A small-molecule ligand and the protein it binds are described below.
Small molecule (SMILES): O=C(CCCC[C@@H]1SC[C@@H]2NC(=O)N[C@@H]21)N[C@@H]1CCNC1

Binding-site contacts:
Ligand atom O3 contacts residue SER16 of chain 1.C at 2.7 Å (h-bond).
Ligand atom C8 contacts residue TRP68 of chain 1.C at 3.7 Å (hydrophobic).
Ligand atom C13 contacts residue SER101 of chain 1.C at 3.4 Å.
Ligand atom C12 contacts residue SER77 of chain 1.C at 3.7 Å.
Ligand atom C8 contacts residue LEU99 of chain 1.C at 3.8 Å (hydrophobic).
Ligand atom O11 contacts residue GLY37 of chain 1.C at 3.6 Å.
Ligand atom N1 contacts residue LEU14 of chain 1.C at 3.8 Å.
Ligand atom C2 contacts residue TRP109 of chain 1.A at 3.6 Å (hydrophobic).
Ligand atom C10 contacts residue ASN38 of chain 1.C at 3.6 Å.
Ligand atom C1 contacts residue SER77 of chain 1.C at 3.8 Å.
Ligand atom C3 contacts residue SER34 of chain 1.C at 3.8 Å.
Ligand atom O3 contacts residue ASP117 of chain 1.C at 3.8 Å.
Ligand atom S1 contacts residue THR79 of chain 1.C at 3.3 Å (h-bond).
Ligand atom C3 contacts residue ASP117 of chain 1.C at 3.7 Å.
Ligand atom O3 contacts residue ASN12 of chain 1.C at 3.0 Å (h-bond).
Ligand atom C4 contacts residue VAL36 of chain 1.C at 3.7 Å (hydrophobic).
Ligand atom C3 contacts residue SER16 of chain 1.C at 3.7 Å.
Ligand atom C7 contacts residue VAL36 of chain 1.C at 3.8 Å (hydrophobic).
Ligand atom C15 contacts residue SER101 of chain 1.C at 3.4 Å.
Ligand atom C11 contacts residue ASN38 of chain 1.C at 3.7 Å.
Ligand atom N2 contacts residue VAL36 of chain 1.C at 3.6 Å.
Ligand atom O11 contacts residue ASN38 of chain 1.C at 2.9 Å (h-bond).
Ligand atom N2 contacts residue SER34 of chain 1.C at 3.0 Å (h-bond).
Ligand atom S1 contacts residue TRP81 of chain 1.C at 3.8 Å.
Ligand atom N12 contacts residue SER77 of chain 1.C at 3.0 Å (h-bond).
Ligand atom N1 contacts residue ASP117 of chain 1.C at 2.8 Å (salt-bridge).
Ligand atom S1 contacts residue TRP68 of chain 1.C at 3.6 Å.
Ligand atom C3 contacts residue LEU14 of chain 1.C at 3.7 Å (hydrophobic).
Ligand atom C7 contacts residue SER34 of chain 1.C at 3.5 Å.
Ligand atom O3 contacts residue TYR32 of chain 1.C at 2.7 Å (h-bond).
Ligand atom C3 contacts residue ASN12 of chain 1.C at 3.8 Å.
Ligand atom C9 contacts residue TRP68 of chain 1.C at 3.7 Å (hydrophobic).
Ligand atom C6 contacts residue TRP97 of chain 1.C at 3.3 Å (hydrophobic).
Ligand atom C5 contacts residue TRP97 of chain 1.C at 3.8 Å (hydrophobic).
Ligand atom C10 contacts residue TRP68 of chain 1.C at 3.6 Å (hydrophobic).
Ligand atom C12 contacts residue ALA75 of chain 1.C at 3.4 Å (hydrophobic).
Ligand atom C12 contacts residue SER101 of chain 1.C at 3.8 Å.
Ligand atom N14 contacts residue SER101 of chain 1.C at 2.9 Å (h-bond).
Ligand atom C3 contacts residue TYR32 of chain 1.C at 3.6 Å (hydrophobic).
Ligand atom C4 contacts residue TRP109 of chain 1.A at 3.7 Å (hydrophobic).

Sequence of chain 1.C:
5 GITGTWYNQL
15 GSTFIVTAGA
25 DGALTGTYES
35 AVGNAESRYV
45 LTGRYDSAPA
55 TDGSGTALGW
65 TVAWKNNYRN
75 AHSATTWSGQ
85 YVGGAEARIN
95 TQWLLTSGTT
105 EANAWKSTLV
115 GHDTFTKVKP

Sequence of chain 1.A:
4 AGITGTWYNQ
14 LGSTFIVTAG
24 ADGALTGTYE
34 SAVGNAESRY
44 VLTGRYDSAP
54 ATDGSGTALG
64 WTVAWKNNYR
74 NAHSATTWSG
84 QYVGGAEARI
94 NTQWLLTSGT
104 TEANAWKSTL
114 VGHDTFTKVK